This protein binds this small molecule.
Small molecule (SMILES): CC(=O)N[C@H]1[C@H](O[C@H]2[C@H](O)[C@@H](NC(C)=O)CO[C@@H]2CO)O[C@H](CO)[C@@H](O)[C@@H]1O

Sequence of chain 30.E:
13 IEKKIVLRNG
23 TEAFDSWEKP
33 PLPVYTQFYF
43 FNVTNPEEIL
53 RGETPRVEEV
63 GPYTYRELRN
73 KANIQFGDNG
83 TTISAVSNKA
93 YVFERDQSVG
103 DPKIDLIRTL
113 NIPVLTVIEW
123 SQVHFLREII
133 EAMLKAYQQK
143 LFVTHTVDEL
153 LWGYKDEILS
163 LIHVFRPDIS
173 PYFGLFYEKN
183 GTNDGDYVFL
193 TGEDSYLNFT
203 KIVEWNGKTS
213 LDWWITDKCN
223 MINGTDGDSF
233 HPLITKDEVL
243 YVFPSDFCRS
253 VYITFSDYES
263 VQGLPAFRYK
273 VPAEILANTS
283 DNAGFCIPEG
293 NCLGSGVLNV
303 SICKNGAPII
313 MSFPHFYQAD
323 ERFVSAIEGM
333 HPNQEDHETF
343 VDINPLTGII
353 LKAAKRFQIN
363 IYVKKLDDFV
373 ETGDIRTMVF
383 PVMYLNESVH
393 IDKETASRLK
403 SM

Binding-site contacts:
Ligand atom C3 contacts residue TYR93 of chain 30.E at 3.8 Å (hydrophobic).
Ligand atom O4 contacts residue VAL94 of chain 30.E at 3.7 Å.
Ligand atom C5 contacts residue ASN182 of chain 30.E at 3.6 Å.
Ligand atom C3 contacts residue VAL94 of chain 30.E at 4.4 Å (hydrophobic).
Ligand atom C4 contacts residue ASN182 of chain 30.E at 4.3 Å.
Ligand atom O7 contacts residue TRP154 of chain 30.E at 4.5 Å.
Ligand atom C7 contacts residue TRP154 of chain 30.E at 4.5 Å (hydrophobic).
Ligand atom O7 contacts residue LEU70 of chain 30.E at 3.7 Å.
Ligand atom O7 contacts residue VAL94 of chain 30.E at 3.5 Å.
Ligand atom C3 contacts residue ASN182 of chain 30.E at 3.8 Å.
Ligand atom C8 contacts residue TYR93 of chain 30.E at 4.4 Å (hydrophobic).
Ligand atom O5 contacts residue ASN182 of chain 30.E at 2.4 Å (h-bond).
Ligand atom N2 contacts residue TYR93 of chain 30.E at 3.3 Å (h-bond).
Ligand atom C8 contacts residue ASN182 of chain 30.E at 4.3 Å.
Ligand atom O7 contacts residue ASN182 of chain 30.E at 2.9 Å (h-bond).
Ligand atom C2 contacts residue TYR93 of chain 30.E at 3.8 Å (hydrophobic).
Ligand atom C2 contacts residue VAL94 of chain 30.E at 4.3 Å (hydrophobic).
Ligand atom C8 contacts residue ASP150 of chain 30.E at 4.3 Å.
Ligand atom C1 contacts residue ASN182 of chain 30.E at 1.4 Å.
Ligand atom C8 contacts residue TRP154 of chain 30.E at 3.6 Å (hydrophobic).
Ligand atom C2 contacts residue ASN182 of chain 30.E at 2.5 Å.
Ligand atom O3 contacts residue VAL94 of chain 30.E at 4.5 Å.
Ligand atom C7 contacts residue ASN182 of chain 30.E at 3.1 Å.
Ligand atom C7 contacts residue TYR93 of chain 30.E at 4.3 Å (hydrophobic).
Ligand atom N2 contacts residue ASN182 of chain 30.E at 2.9 Å (h-bond).
Ligand atom C1 contacts residue TYR93 of chain 30.E at 3.8 Å (hydrophobic).